The protein below binds the small molecule below.
Small molecule (SMILES): CC(=O)N[C@@H]1[C@@H](O)[C@H](O)[C@@H](CO)O[C@H]1O

Sequence of chain 1.B:
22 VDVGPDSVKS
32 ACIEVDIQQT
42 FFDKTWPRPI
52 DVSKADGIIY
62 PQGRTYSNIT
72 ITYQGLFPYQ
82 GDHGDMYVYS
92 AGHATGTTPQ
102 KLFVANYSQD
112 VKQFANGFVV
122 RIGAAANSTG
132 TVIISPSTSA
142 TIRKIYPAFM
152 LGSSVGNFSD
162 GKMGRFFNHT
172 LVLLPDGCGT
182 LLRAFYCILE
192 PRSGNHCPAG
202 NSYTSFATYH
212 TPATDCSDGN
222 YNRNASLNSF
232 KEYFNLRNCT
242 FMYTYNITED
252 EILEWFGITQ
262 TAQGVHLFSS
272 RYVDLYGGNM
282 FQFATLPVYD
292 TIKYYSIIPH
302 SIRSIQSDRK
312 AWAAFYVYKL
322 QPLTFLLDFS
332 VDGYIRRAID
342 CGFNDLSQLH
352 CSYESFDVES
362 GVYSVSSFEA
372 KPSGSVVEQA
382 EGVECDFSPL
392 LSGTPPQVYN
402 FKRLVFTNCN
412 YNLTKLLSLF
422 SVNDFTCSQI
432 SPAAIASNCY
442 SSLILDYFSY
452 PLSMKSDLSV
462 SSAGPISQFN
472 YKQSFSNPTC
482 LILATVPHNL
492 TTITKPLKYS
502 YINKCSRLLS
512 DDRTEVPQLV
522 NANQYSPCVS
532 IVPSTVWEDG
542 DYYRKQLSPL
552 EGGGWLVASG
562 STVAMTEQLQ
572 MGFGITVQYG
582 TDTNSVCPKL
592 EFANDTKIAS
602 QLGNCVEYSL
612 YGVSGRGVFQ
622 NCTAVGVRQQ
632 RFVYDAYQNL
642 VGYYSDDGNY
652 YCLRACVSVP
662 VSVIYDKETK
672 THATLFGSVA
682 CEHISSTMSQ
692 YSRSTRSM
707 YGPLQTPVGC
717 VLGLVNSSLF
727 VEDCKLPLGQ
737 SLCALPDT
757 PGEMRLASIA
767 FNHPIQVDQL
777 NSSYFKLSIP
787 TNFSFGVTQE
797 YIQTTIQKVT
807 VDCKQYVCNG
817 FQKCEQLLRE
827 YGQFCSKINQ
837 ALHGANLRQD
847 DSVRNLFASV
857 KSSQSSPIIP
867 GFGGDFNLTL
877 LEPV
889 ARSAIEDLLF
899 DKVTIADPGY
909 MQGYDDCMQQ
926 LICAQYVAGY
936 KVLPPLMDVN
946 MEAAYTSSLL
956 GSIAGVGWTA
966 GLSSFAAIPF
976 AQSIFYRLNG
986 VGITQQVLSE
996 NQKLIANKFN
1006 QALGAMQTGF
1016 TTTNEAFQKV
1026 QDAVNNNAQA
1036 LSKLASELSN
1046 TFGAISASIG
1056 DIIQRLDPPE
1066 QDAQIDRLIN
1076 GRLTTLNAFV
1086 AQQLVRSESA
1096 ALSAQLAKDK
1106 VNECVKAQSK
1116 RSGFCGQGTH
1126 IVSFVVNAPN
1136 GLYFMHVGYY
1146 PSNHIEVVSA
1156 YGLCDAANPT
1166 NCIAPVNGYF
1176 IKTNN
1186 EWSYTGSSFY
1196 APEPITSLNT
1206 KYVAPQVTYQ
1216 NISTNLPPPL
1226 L

Binding-site contacts:
Ligand atom C1 contacts residue THR875 of chain 1.B at 3.4 Å.
Ligand atom C6 contacts residue THR875 of chain 1.B at 4.1 Å.
Ligand atom C8 contacts residue ASN873 of chain 1.B at 3.7 Å.
Ligand atom O5 contacts residue ASN873 of chain 1.B at 2.4 Å (h-bond).
Ligand atom N2 contacts residue ASN873 of chain 1.B at 2.9 Å (h-bond).
Ligand atom C5 contacts residue ASN873 of chain 1.B at 3.7 Å.
Ligand atom C5 contacts residue THR875 of chain 1.B at 3.5 Å.
Ligand atom C7 contacts residue ASN873 of chain 1.B at 3.2 Å.
Ligand atom C3 contacts residue ASN873 of chain 1.B at 3.8 Å.
Ligand atom O6 contacts residue GLN1012 of chain 1.B at 4.2 Å.
Ligand atom C2 contacts residue ASN873 of chain 1.B at 2.5 Å.
Ligand atom O7 contacts residue ASN873 of chain 1.B at 3.1 Å (h-bond).
Ligand atom O6 contacts residue LEU876 of chain 1.B at 4.4 Å.
Ligand atom C6 contacts residue LEU876 of chain 1.B at 3.7 Å (hydrophobic).
Ligand atom C4 contacts residue ASN873 of chain 1.B at 4.2 Å.
Ligand atom O5 contacts residue THR875 of chain 1.B at 3.3 Å (h-bond).
Ligand atom C1 contacts residue ASN873 of chain 1.B at 1.4 Å.